Sequence of chain 1.A:
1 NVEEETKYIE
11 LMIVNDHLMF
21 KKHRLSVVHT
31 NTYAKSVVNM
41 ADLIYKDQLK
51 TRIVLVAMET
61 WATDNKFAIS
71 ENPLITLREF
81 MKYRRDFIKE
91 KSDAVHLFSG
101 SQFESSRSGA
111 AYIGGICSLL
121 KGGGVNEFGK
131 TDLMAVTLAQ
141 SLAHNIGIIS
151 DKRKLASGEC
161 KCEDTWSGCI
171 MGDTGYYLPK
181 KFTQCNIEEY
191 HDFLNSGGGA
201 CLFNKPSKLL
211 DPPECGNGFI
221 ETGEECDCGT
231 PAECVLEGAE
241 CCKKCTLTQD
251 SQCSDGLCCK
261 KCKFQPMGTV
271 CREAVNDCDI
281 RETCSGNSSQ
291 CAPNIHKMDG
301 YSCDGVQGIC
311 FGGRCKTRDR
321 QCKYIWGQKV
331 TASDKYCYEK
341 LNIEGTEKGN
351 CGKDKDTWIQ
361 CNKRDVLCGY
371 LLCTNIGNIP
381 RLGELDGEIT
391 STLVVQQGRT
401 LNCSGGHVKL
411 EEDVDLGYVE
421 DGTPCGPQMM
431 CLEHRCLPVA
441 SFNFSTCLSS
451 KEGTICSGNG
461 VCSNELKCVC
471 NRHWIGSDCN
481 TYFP

This small molecule binds to this protein.
Small molecule (SMILES): CC(=O)N[C@@H]1[C@@H](O)[C@H](O)[C@@H](CO)O[C@H]1O

Binding-site contacts:
Ligand atom O7 contacts residue ASN443 of chain 1.A at 4.4 Å.
Ligand atom N2 contacts residue ASN443 of chain 1.A at 3.1 Å (h-bond).
Ligand atom C3 contacts residue ASN443 of chain 1.A at 3.8 Å.
Ligand atom C2 contacts residue ASN443 of chain 1.A at 2.7 Å.
Ligand atom C5 contacts residue ASN443 of chain 1.A at 3.5 Å.
Ligand atom C7 contacts residue ASN443 of chain 1.A at 3.9 Å.
Ligand atom O5 contacts residue ASN443 of chain 1.A at 2.4 Å (h-bond).
Ligand atom C1 contacts residue ASN443 of chain 1.A at 1.4 Å.
Ligand atom C4 contacts residue ASN443 of chain 1.A at 4.2 Å.